Binding-site contacts:
Ligand atom C6 contacts residue LEU159 of chain 1.A at 3.7 Å (hydrophobic).
Ligand atom N1 contacts residue MET110 of chain 1.A at 3.0 Å (h-bond).
Ligand atom O3' contacts residue ASP113 of chain 1.A at 3.4 Å (salt-bridge).
Ligand atom C2 contacts residue MET110 of chain 1.A at 3.2 Å (hydrophobic).
Ligand atom O1B contacts residue GLY35 of chain 1.A at 3.2 Å.
Ligand atom C6 contacts residue ALA53 of chain 1.A at 3.6 Å (hydrophobic).
Ligand atom O2B contacts residue LYS55 of chain 1.A at 2.6 Å (salt-bridge).
Ligand atom O1A contacts residue LYS55 of chain 1.A at 2.4 Å (salt-bridge).
Ligand atom O2B contacts residue MG1 of chain 1.D at 3.7 Å.
Ligand atom O1B contacts residue TYR37 of chain 1.A at 2.9 Å (h-bond).
Ligand atom C5 contacts residue LEU159 of chain 1.A at 3.7 Å (hydrophobic).
Ligand atom C3' contacts residue SER156 of chain 1.A at 3.8 Å.
Ligand atom O2B contacts residue ASP170 of chain 1.A at 3.7 Å.
Ligand atom O1G contacts residue LYS154 of chain 1.A at 3.3 Å (salt-bridge).
Ligand atom O1B contacts residue GLY38 of chain 1.A at 3.0 Å (h-bond).
Ligand atom PB contacts residue LYS55 of chain 1.A at 3.7 Å.
Ligand atom O2A contacts residue ASN157 of chain 1.A at 3.5 Å (h-bond).
Ligand atom C2 contacts residue ILE32 of chain 1.A at 3.7 Å (hydrophobic).
Ligand atom N6 contacts residue ALA53 of chain 1.A at 3.5 Å.
Ligand atom O1B contacts residue ALA36 of chain 1.A at 3.1 Å (h-bond).
Ligand atom N6 contacts residue GLU108 of chain 1.A at 2.8 Å (salt-bridge).
Ligand atom O2G contacts residue TYR37 of chain 1.A at 3.4 Å.
Ligand atom O2B contacts residue ARG69 of chain 1.A at 3.1 Å (salt-bridge).
Ligand atom O2' contacts residue ASP113 of chain 1.A at 2.3 Å (salt-bridge).
Ligand atom N3B contacts residue ASP170 of chain 1.A at 2.8 Å (salt-bridge).
Ligand atom PA contacts residue LYS55 of chain 1.A at 3.6 Å.
Ligand atom N3B contacts residue ARG69 of chain 1.A at 3.0 Å (salt-bridge).
Ligand atom O2A contacts residue ASP170 of chain 1.A at 3.5 Å.
Ligand atom O4' contacts residue GLY33 of chain 1.A at 3.4 Å.
Ligand atom N6 contacts residue TYR107 of chain 1.A at 3.5 Å.
Ligand atom C2' contacts residue ASP113 of chain 1.A at 3.6 Å.
Ligand atom O3' contacts residue SER156 of chain 1.A at 3.7 Å.
Ligand atom O1G contacts residue ASP170 of chain 1.A at 2.8 Å (salt-bridge).
Ligand atom PG contacts residue ASP170 of chain 1.A at 3.6 Å.
Ligand atom PB contacts residue ARG69 of chain 1.A at 3.6 Å.
Ligand atom N3 contacts residue ILE32 of chain 1.A at 3.7 Å.
Ligand atom O2G contacts residue ALA36 of chain 1.A at 2.9 Å (h-bond).
Ligand atom O3A contacts residue LYS55 of chain 1.A at 3.7 Å.
Ligand atom C4' contacts residue GLY33 of chain 1.A at 3.7 Å.
Ligand atom O3G contacts residue GLY35 of chain 1.A at 3.7 Å.

This protein binds this small molecule.
Small molecule (SMILES): Nc1ncnc2c1ncn2[C@@H]1O[C@H](CO[P](=O)(O)O[P](=O)(O)NP(=O)(O)O)[C@@H](O)[C@H]1O

Sequence of chain 1.A:
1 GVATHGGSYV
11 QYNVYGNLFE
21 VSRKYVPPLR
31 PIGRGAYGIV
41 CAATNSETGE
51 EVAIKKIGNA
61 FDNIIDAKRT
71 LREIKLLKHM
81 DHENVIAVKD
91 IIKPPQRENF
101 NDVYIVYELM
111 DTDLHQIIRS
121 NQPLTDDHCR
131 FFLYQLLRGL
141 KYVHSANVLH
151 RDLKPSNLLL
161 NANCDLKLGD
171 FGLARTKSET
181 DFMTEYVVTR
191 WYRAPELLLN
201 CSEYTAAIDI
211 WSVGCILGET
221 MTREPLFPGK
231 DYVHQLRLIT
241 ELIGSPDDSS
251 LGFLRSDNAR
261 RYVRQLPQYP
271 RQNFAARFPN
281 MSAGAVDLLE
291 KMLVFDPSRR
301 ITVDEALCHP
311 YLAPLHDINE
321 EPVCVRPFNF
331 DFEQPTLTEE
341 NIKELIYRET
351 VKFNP